Sequence of chain 1.E:
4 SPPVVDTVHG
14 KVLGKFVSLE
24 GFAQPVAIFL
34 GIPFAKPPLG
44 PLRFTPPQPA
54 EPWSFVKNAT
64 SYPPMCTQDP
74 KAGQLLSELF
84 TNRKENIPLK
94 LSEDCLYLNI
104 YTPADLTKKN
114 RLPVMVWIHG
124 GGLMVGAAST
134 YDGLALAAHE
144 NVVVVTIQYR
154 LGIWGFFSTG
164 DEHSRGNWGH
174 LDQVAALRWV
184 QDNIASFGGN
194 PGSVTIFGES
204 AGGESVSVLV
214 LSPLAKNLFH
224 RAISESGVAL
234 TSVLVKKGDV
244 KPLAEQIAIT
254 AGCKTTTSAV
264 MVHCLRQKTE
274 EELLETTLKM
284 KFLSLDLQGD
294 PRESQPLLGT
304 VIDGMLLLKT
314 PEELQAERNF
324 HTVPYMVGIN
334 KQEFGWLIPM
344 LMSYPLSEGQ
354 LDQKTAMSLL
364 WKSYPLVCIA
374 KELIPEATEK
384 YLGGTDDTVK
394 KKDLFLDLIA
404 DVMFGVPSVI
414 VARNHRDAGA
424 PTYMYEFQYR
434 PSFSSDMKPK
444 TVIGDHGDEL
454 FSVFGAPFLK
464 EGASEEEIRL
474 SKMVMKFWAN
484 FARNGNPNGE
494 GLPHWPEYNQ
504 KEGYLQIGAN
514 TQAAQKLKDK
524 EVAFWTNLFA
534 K

A small-molecule ligand and the protein it binds are described below.
Small molecule (SMILES): CN1[C@@H]2CC[C@H]1CC(OC(=O)[C@H](O)c1ccccc1)C2

Binding-site contacts:
Ligand atom O20 contacts residue LYS395 of chain 1.E at 3.0 Å.
Ligand atom C19 contacts residue VAL445 of chain 1.E at 3.8 Å (hydrophobic).
Ligand atom O20 contacts residue LEU349 of chain 1.E at 3.1 Å (h-bond).
Ligand atom C16 contacts residue LYS395 of chain 1.E at 3.1 Å.
Ligand atom C15 contacts residue TRP339 of chain 1.E at 4.2 Å (hydrophobic).
Ligand atom C19 contacts residue TRP339 of chain 1.E at 4.2 Å (hydrophobic).
Ligand atom C17 contacts residue GLY338 of chain 1.E at 2.7 Å.
Ligand atom C14 contacts residue LYS395 of chain 1.E at 3.9 Å.
Ligand atom C18 contacts residue PRO442 of chain 1.E at 3.5 Å (hydrophobic).
Ligand atom C17 contacts residue PRO442 of chain 1.E at 4.3 Å (hydrophobic).
Ligand atom C19 contacts residue GLY338 of chain 1.E at 3.2 Å.
Ligand atom O12 contacts residue LEU349 of chain 1.E at 3.2 Å (h-bond).
Ligand atom C17 contacts residue LEU399 of chain 1.E at 4.4 Å (hydrophobic).
Ligand atom C19 contacts residue PRO442 of chain 1.E at 3.5 Å (hydrophobic).
Ligand atom C15 contacts residue GLY338 of chain 1.E at 3.8 Å.
Ligand atom C17 contacts residue TRP339 of chain 1.E at 3.6 Å (hydrophobic).
Ligand atom C18 contacts residue LYS395 of chain 1.E at 3.4 Å.
Ligand atom C18 contacts residue VAL445 of chain 1.E at 4.4 Å (hydrophobic).
Ligand atom C9 contacts residue SER350 of chain 1.E at 4.0 Å.
Ligand atom C11 contacts residue LEU349 of chain 1.E at 3.4 Å (hydrophobic).
Ligand atom O12 contacts residue SER350 of chain 1.E at 4.1 Å.
Ligand atom O10 contacts residue LEU349 of chain 1.E at 4.4 Å.
Ligand atom C16 contacts residue PRO442 of chain 1.E at 4.3 Å (hydrophobic).
Ligand atom C1 contacts residue SER350 of chain 1.E at 4.1 Å.
Ligand atom C2 contacts residue SER350 of chain 1.E at 3.7 Å.
Ligand atom C18 contacts residue GLY338 of chain 1.E at 4.5 Å.
Ligand atom C19 contacts residue LEU399 of chain 1.E at 4.4 Å (hydrophobic).
Ligand atom C13 contacts residue LYS395 of chain 1.E at 4.0 Å.
Ligand atom C13 contacts residue LEU349 of chain 1.E at 3.5 Å (hydrophobic).
Ligand atom N8 contacts residue SER350 of chain 1.E at 4.4 Å.
Ligand atom O20 contacts residue GLY352 of chain 1.E at 3.6 Å.